Binding-site contacts:
Ligand atom C6 contacts residue GLY225 of chain 1.B at 3.0 Å.
Ligand atom C4 contacts residue PRO233 of chain 1.B at 4.1 Å (hydrophobic).
Ligand atom O3 contacts residue ASP231 of chain 1.B at 4.2 Å.
Ligand atom O6 contacts residue ARG237 of chain 1.B at 3.1 Å (salt-bridge).
Ligand atom C4 contacts residue LEU234 of chain 1.B at 3.9 Å (hydrophobic).
Ligand atom C5 contacts residue GLY225 of chain 1.B at 3.8 Å.
Ligand atom C3 contacts residue THR227 of chain 1.B at 3.6 Å.
Ligand atom O1 contacts residue THR227 of chain 1.B at 3.3 Å (h-bond).
Ligand atom C6 contacts residue LEU234 of chain 1.B at 3.9 Å (hydrophobic).
Ligand atom C4 contacts residue THR227 of chain 1.B at 3.0 Å.
Ligand atom C1 contacts residue TRP226 of chain 1.B at 4.4 Å (hydrophobic).
Ligand atom O1 contacts residue TRP226 of chain 1.B at 3.5 Å.
Ligand atom O6 contacts residue THR227 of chain 1.B at 2.8 Å (h-bond).
Ligand atom O6 contacts residue TRP226 of chain 1.B at 4.5 Å.
Ligand atom O6 contacts residue GLY224 of chain 1.B at 3.9 Å.
Ligand atom O6 contacts residue LEU223 of chain 1.B at 4.2 Å.
Ligand atom O3 contacts residue THR227 of chain 1.B at 3.8 Å.
Ligand atom C3 contacts residue PRO233 of chain 1.B at 4.2 Å (hydrophobic).
Ligand atom O5 contacts residue GLY225 of chain 1.B at 3.5 Å (h-bond).
Ligand atom C5 contacts residue THR227 of chain 1.B at 3.4 Å.
Ligand atom O4 contacts residue PRO233 of chain 1.B at 3.2 Å.
Ligand atom O5 contacts residue TRP226 of chain 1.B at 3.7 Å.
Ligand atom C5 contacts residue GLY224 of chain 1.B at 4.4 Å.
Ligand atom O6 contacts residue GLY225 of chain 1.B at 2.8 Å (h-bond).
Ligand atom O3 contacts residue PRO233 of chain 1.B at 3.5 Å.
Ligand atom C6 contacts residue ARG237 of chain 1.B at 4.0 Å.
Ligand atom O4 contacts residue LEU234 of chain 1.B at 2.6 Å (h-bond).
Ligand atom O4 contacts residue ARG237 of chain 1.B at 4.3 Å.
Ligand atom O2 contacts residue THR227 of chain 1.B at 3.9 Å.
Ligand atom C2 contacts residue THR227 of chain 1.B at 3.4 Å.
Ligand atom O6 contacts residue LEU234 of chain 1.B at 4.3 Å.
Ligand atom O3 contacts residue VAL232 of chain 1.B at 4.5 Å.
Ligand atom C6 contacts residue THR227 of chain 1.B at 3.6 Å.
Ligand atom C6 contacts residue GLY224 of chain 1.B at 3.2 Å.
Ligand atom O4 contacts residue THR227 of chain 1.B at 4.2 Å.
Ligand atom O5 contacts residue THR227 of chain 1.B at 3.1 Å (h-bond).
Ligand atom C1 contacts residue THR227 of chain 1.B at 3.8 Å.

A protein and the small-molecule ligand that binds it are described below.
Small molecule (SMILES): OC[C@H]1O[C@@H](O)[C@H](O)[C@@H](O)[C@@H]1O

Sequence of chain 1.B:
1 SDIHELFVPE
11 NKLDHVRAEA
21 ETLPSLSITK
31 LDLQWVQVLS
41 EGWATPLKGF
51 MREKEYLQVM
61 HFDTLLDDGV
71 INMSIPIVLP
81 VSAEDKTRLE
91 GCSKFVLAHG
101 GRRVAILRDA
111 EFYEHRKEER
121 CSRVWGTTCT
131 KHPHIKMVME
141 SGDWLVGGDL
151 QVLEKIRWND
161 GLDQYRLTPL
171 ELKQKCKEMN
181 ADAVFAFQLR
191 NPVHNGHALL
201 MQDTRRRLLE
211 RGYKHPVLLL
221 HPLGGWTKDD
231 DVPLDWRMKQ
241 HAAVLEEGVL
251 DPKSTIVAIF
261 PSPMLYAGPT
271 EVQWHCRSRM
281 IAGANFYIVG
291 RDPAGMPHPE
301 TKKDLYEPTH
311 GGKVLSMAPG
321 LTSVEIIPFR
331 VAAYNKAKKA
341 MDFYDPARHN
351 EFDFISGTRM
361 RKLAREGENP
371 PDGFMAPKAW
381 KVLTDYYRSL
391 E